This protein binds this small molecule.
Small molecule (SMILES): NC(=O)CC[C@H](N)C(=O)O

Sequence of chain 7.A:
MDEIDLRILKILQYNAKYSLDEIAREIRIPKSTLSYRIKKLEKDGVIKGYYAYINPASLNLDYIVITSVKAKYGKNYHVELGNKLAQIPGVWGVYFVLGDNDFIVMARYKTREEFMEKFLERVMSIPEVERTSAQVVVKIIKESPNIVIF

Binding-site contacts:
Ligand atom NE2 contacts residue LYS31 of chain 7.A at 3.0 Å (salt-bridge).
Ligand atom CD contacts residue LYS31 of chain 7.A at 3.2 Å.
Ligand atom C contacts residue SER32 of chain 7.A at 3.4 Å.
Ligand atom CB contacts residue LYS31 of chain 7.A at 3.4 Å.
Ligand atom OE1 contacts residue LYS31 of chain 7.A at 3.0 Å.
Ligand atom CG contacts residue LYS31 of chain 7.A at 3.5 Å.
Ligand atom CB contacts residue SER32 of chain 7.A at 4.1 Å.
Ligand atom CD contacts residue PRO30 of chain 7.A at 4.3 Å (hydrophobic).
Ligand atom CA contacts residue LYS31 of chain 7.A at 4.1 Å.
Ligand atom CA contacts residue SER32 of chain 7.A at 4.2 Å.
Ligand atom NE2 contacts residue ALA24 of chain 7.A at 3.6 Å.
Ligand atom CB contacts residue PRO30 of chain 7.A at 4.2 Å (hydrophobic).
Ligand atom OXT contacts residue SER32 of chain 7.A at 3.4 Å (h-bond).
Ligand atom NE2 contacts residue ILE29 of chain 7.A at 3.7 Å.
Ligand atom CG contacts residue PRO30 of chain 7.A at 4.0 Å (hydrophobic).
Ligand atom O contacts residue SER32 of chain 7.A at 3.1 Å.
Ligand atom CA contacts residue PRO30 of chain 7.A at 4.0 Å (hydrophobic).
Ligand atom NE2 contacts residue PRO30 of chain 7.A at 3.9 Å.